The protein below binds the small molecule below.
Small molecule (SMILES): CC(=O)O[C@H]1C(=O)[C@@]2(C)[C@H]([C@H](OC(=O)c3ccccc3)[C@]3(O)C[C@H](OC(=O)[C@H](O)[C@@H](NC(=O)c4ccccc4)c4ccccc4)C(C)=C1C3(C)C)[C@]1(OC(C)=O)CO[C@@H]1C[C@@H]2O

Sequence of chain 1.EB:
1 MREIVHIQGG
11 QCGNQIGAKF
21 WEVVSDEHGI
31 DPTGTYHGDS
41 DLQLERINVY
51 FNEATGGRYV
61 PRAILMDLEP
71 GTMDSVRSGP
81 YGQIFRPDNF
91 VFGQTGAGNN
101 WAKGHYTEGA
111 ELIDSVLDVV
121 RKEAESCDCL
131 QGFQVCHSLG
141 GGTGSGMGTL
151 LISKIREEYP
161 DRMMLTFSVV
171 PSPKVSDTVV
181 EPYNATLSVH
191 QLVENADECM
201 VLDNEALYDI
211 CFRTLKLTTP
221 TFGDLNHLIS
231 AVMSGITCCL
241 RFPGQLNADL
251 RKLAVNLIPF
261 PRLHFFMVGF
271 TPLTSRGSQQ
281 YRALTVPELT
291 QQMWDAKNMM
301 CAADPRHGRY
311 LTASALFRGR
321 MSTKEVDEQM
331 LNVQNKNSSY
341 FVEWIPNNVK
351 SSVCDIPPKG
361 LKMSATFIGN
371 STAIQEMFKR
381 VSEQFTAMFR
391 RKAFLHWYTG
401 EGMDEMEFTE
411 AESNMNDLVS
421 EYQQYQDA

Binding-site contacts:
Ligand atom C44 contacts residue GLY360 of chain 1.EB at 3.7 Å.
Ligand atom C41 contacts residue GLU27 of chain 1.EB at 3.2 Å.
Ligand atom O05 contacts residue LEU361 of chain 1.EB at 3.3 Å.
Ligand atom C07 contacts residue HIS227 of chain 1.EB at 3.5 Å.
Ligand atom O13 contacts residue PRO358 of chain 1.EB at 3.6 Å.
Ligand atom C08 contacts residue LEU215 of chain 1.EB at 3.8 Å (hydrophobic).
Ligand atom C41 contacts residue VAL23 of chain 1.EB at 3.6 Å (hydrophobic).
Ligand atom C44 contacts residue LEU361 of chain 1.EB at 3.9 Å (hydrophobic).
Ligand atom C39 contacts residue ALA231 of chain 1.EB at 3.8 Å (hydrophobic).
Ligand atom C14 contacts residue LEU215 of chain 1.EB at 3.9 Å (hydrophobic).
Ligand atom C07 contacts residue LEU215 of chain 1.EB at 3.6 Å (hydrophobic).
Ligand atom C42 contacts residue GLU27 of chain 1.EB at 3.3 Å.
Ligand atom C42 contacts residue VAL23 of chain 1.EB at 3.7 Å (hydrophobic).
Ligand atom C08 contacts residue LEU228 of chain 1.EB at 3.7 Å (hydrophobic).
Ligand atom C04 contacts residue LEU215 of chain 1.EB at 3.9 Å (hydrophobic).
Ligand atom C42 contacts residue LYS359 of chain 1.EB at 3.6 Å.
Ligand atom C09 contacts residue HIS227 of chain 1.EB at 3.6 Å.
Ligand atom C32 contacts residue LYS359 of chain 1.EB at 3.4 Å.
Ligand atom C39 contacts residue SER234 of chain 1.EB at 3.7 Å.
Ligand atom C07 contacts residue LEU228 of chain 1.EB at 3.5 Å (hydrophobic).
Ligand atom O06 contacts residue LEU273 of chain 1.EB at 3.2 Å.
Ligand atom O06 contacts residue THR274 of chain 1.EB at 3.2 Å (h-bond).
Ligand atom C47 contacts residue ARG276 of chain 1.EB at 3.6 Å.
Ligand atom C33 contacts residue LYS359 of chain 1.EB at 3.7 Å.
Ligand atom C19 contacts residue THR274 of chain 1.EB at 3.3 Å.
Ligand atom C17 contacts residue GLN279 of chain 1.EB at 3.3 Å.
Ligand atom O13 contacts residue LYS359 of chain 1.EB at 2.9 Å (salt-bridge).
Ligand atom C40 contacts residue SER234 of chain 1.EB at 3.2 Å.
Ligand atom C33 contacts residue VAL23 of chain 1.EB at 3.8 Å (hydrophobic).
Ligand atom C06 contacts residue LEU215 of chain 1.EB at 3.5 Å (hydrophobic).
Ligand atom C32 contacts residue VAL23 of chain 1.EB at 3.6 Å (hydrophobic).
Ligand atom C06 contacts residue ASP224 of chain 1.EB at 3.7 Å.
Ligand atom O13 contacts residue GLY360 of chain 1.EB at 3.5 Å (h-bond).
Ligand atom C14 contacts residue THR274 of chain 1.EB at 3.7 Å.
Ligand atom C05 contacts residue LEU215 of chain 1.EB at 3.6 Å (hydrophobic).
Ligand atom C16 contacts residue GLN279 of chain 1.EB at 3.2 Å.
Ligand atom C08 contacts residue HIS227 of chain 1.EB at 3.2 Å.
Ligand atom O14 contacts residue HIS227 of chain 1.EB at 3.1 Å (h-bond).
Ligand atom C14 contacts residue LEU273 of chain 1.EB at 3.8 Å (hydrophobic).
Ligand atom O07 contacts residue GLN279 of chain 1.EB at 2.2 Å (h-bond).